The small molecule below binds the protein below.
Small molecule (SMILES): C[C@@]1(N2C(=O)c3ccc(C(=O)O)cc3C2=O)CCC(=O)NC1=O

Binding-site contacts:
Ligand atom O3 contacts residue ILE184 of chain 1.A at 4.0 Å.
Ligand atom C8 contacts residue VAL60 of chain 1.A at 3.6 Å (hydrophobic).
Ligand atom C6 contacts residue ILE184 of chain 1.A at 3.9 Å (hydrophobic).
Ligand atom C6 contacts residue ASP185 of chain 1.A at 4.0 Å.
Ligand atom C1 contacts residue ILE118 of chain 1.A at 4.1 Å (hydrophobic).
Ligand atom O3 contacts residue ASP185 of chain 1.A at 3.4 Å (salt-bridge).
Ligand atom O2 contacts residue LYS62 of chain 1.A at 3.3 Å (salt-bridge).
Ligand atom O5 contacts residue ILE118 of chain 1.A at 3.3 Å (h-bond).
Ligand atom O5 contacts residue GLY120 of chain 1.A at 3.0 Å (h-bond).
Ligand atom C15 contacts residue GLY120 of chain 1.A at 4.1 Å.
Ligand atom O4 contacts residue GLU117 of chain 1.A at 3.4 Å.
Ligand atom C7 contacts residue MET115 of chain 1.A at 3.8 Å (hydrophobic).
Ligand atom O1 contacts residue GLU117 of chain 1.A at 3.8 Å.
Ligand atom N2 contacts residue ILE118 of chain 1.A at 3.7 Å.
Ligand atom O4 contacts residue VAL60 of chain 1.A at 3.8 Å.
Ligand atom C13 contacts residue SER121 of chain 1.A at 3.3 Å.
Ligand atom C2 contacts residue VAL60 of chain 1.A at 4.0 Å (hydrophobic).
Ligand atom C4 contacts residue ILE184 of chain 1.A at 3.6 Å (hydrophobic).
Ligand atom C6 contacts residue LYS62 of chain 1.A at 3.2 Å.
Ligand atom O5 contacts residue GLU119 of chain 1.A at 3.7 Å.
Ligand atom O5 contacts residue GLU117 of chain 1.A at 3.5 Å (salt-bridge).
Ligand atom C15 contacts residue SER121 of chain 1.A at 4.0 Å.
Ligand atom O2 contacts residue ILE184 of chain 1.A at 3.9 Å.
Ligand atom O2 contacts residue ASP185 of chain 1.A at 3.9 Å.
Ligand atom C11 contacts residue GLU117 of chain 1.A at 3.6 Å.
Ligand atom C15 contacts residue GLU117 of chain 1.A at 3.8 Å.
Ligand atom O2 contacts residue LYS42 of chain 1.A at 3.1 Å (salt-bridge).
Ligand atom C15 contacts residue ILE118 of chain 1.A at 3.2 Å (hydrophobic).
Ligand atom O3 contacts residue LYS62 of chain 1.A at 2.6 Å (salt-bridge).
Ligand atom O1 contacts residue ILE118 of chain 1.A at 2.9 Å (h-bond).
Ligand atom O5 contacts residue SER121 of chain 1.A at 3.8 Å.
Ligand atom C7 contacts residue ILE184 of chain 1.A at 4.0 Å (hydrophobic).
Ligand atom C13 contacts residue LEU171 of chain 1.A at 4.0 Å (hydrophobic).
Ligand atom O3 contacts residue MET115 of chain 1.A at 4.1 Å.
Ligand atom C14 contacts residue ILE118 of chain 1.A at 3.4 Å (hydrophobic).
Ligand atom C5 contacts residue ILE184 of chain 1.A at 3.7 Å (hydrophobic).
Ligand atom O3 contacts residue GLU86 of chain 1.A at 3.6 Å (salt-bridge).
Ligand atom N2 contacts residue GLU117 of chain 1.A at 3.2 Å (salt-bridge).
Ligand atom C14 contacts residue SER121 of chain 1.A at 3.1 Å.
Ligand atom C13 contacts residue ILE118 of chain 1.A at 3.7 Å (hydrophobic).

Sequence of chain 1.A:
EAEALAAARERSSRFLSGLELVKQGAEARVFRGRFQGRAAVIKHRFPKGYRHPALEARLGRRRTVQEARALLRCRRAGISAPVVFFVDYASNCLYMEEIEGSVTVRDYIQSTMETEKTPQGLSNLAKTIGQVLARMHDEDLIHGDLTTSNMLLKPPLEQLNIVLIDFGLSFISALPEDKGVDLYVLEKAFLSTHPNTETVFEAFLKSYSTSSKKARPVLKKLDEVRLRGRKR